Binding-site contacts:
Ligand atom C2 contacts residue ASN286 of chain 1.G at 2.5 Å.
Ligand atom C7 contacts residue ASN286 of chain 1.G at 3.5 Å.
Ligand atom C5 contacts residue ASN286 of chain 1.G at 3.6 Å.
Ligand atom C1 contacts residue ASN286 of chain 1.G at 1.4 Å.
Ligand atom O7 contacts residue ASN286 of chain 1.G at 3.7 Å.
Ligand atom C4 contacts residue ASN286 of chain 1.G at 4.2 Å.
Ligand atom C8 contacts residue ASN286 of chain 1.G at 4.0 Å.
Ligand atom O5 contacts residue ASN286 of chain 1.G at 2.3 Å (h-bond).
Ligand atom N2 contacts residue ASN286 of chain 1.G at 3.0 Å (h-bond).
Ligand atom C3 contacts residue ASN286 of chain 1.G at 3.8 Å.
Ligand atom C8 contacts residue ASP275 of chain 1.G at 4.0 Å.
Ligand atom O7 contacts residue ASP275 of chain 1.G at 4.1 Å.

Sequence of chain 1.G:
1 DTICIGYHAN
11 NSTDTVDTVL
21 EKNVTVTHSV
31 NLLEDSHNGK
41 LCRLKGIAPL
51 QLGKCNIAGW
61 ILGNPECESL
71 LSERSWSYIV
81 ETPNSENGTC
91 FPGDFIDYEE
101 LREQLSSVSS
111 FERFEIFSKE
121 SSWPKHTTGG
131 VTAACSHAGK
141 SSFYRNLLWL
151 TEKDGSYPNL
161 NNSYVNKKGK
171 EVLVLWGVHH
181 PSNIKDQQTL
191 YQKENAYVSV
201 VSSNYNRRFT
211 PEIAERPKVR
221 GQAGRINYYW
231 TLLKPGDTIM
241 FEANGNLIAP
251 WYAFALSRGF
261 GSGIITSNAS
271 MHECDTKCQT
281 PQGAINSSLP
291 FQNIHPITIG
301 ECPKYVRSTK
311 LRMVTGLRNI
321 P

The small molecule below binds the protein below.
Small molecule (SMILES): CC(=O)N[C@@H]1[C@@H](O)[C@H](O)[C@@H](CO)O[C@H]1O